A protein and the small-molecule ligand that binds it are described below.
Small molecule (SMILES): CC(=O)N[C@@H]1[C@@H](O)[C@H](O)[C@@H](CO)O[C@H]1O

Sequence of chain 1.A:
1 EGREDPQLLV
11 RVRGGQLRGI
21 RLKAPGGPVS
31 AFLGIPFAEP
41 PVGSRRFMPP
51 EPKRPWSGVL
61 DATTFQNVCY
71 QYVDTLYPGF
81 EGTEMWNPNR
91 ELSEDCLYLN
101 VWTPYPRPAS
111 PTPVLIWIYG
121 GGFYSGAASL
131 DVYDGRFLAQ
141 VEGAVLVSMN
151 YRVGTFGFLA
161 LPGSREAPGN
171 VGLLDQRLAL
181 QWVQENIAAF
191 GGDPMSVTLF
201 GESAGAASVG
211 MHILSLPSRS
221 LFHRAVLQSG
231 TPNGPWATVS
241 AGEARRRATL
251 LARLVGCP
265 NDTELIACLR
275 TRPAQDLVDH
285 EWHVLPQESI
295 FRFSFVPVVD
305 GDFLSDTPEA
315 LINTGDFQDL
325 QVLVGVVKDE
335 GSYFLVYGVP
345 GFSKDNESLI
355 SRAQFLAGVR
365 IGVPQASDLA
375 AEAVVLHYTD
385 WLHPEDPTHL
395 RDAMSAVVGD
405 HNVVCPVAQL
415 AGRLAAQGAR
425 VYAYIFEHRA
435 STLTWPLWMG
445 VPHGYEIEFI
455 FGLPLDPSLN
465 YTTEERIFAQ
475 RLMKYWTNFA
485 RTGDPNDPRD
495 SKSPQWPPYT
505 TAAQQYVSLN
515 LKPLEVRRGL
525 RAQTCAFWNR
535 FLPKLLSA

Binding-site contacts:
Ligand atom C7 contacts residue SER462 of chain 1.A at 4.3 Å.
Ligand atom C2 contacts residue ASN464 of chain 1.A at 2.2 Å.
Ligand atom C4 contacts residue ASN464 of chain 1.A at 4.1 Å.
Ligand atom C3 contacts residue ASN464 of chain 1.A at 3.6 Å.
Ligand atom C8 contacts residue LEU463 of chain 1.A at 4.4 Å (hydrophobic).
Ligand atom C5 contacts residue ASN464 of chain 1.A at 3.7 Å.
Ligand atom C8 contacts residue SER462 of chain 1.A at 4.1 Å.
Ligand atom N2 contacts residue ASN464 of chain 1.A at 2.7 Å (h-bond).
Ligand atom O7 contacts residue ASN464 of chain 1.A at 4.2 Å.
Ligand atom N2 contacts residue SER462 of chain 1.A at 3.5 Å (h-bond).
Ligand atom O5 contacts residue ASN464 of chain 1.A at 2.4 Å (h-bond).
Ligand atom C1 contacts residue ASN464 of chain 1.A at 1.4 Å.
Ligand atom C2 contacts residue SER462 of chain 1.A at 4.4 Å.
Ligand atom C1 contacts residue SER462 of chain 1.A at 4.2 Å.
Ligand atom C7 contacts residue ASN464 of chain 1.A at 3.7 Å.